Binding-site contacts:
Ligand atom NP4 contacts residue PHE319 of chain 1.B at 4.1 Å.
Ligand atom CT5 contacts residue MET134 of chain 1.C at 4.1 Å (hydrophobic).
Ligand atom OT1 contacts residue PHE235 of chain 1.B at 3.8 Å.
Ligand atom O1 contacts residue LEU148 of chain 1.B at 3.3 Å.
Ligand atom CT5 contacts residue ILE144 of chain 1.B at 3.7 Å (hydrophobic).
Ligand atom CP7 contacts residue GLY248 of chain 1.B at 4.2 Å.
Ligand atom C1 contacts residue LEU148 of chain 1.B at 3.8 Å (hydrophobic).
Ligand atom O1 contacts residue HIS348 of chain 1.B at 3.3 Å.
Ligand atom CT2 contacts residue ILE144 of chain 1.B at 4.1 Å (hydrophobic).
Ligand atom OP1 contacts residue ALA318 of chain 1.B at 3.7 Å.
Ligand atom CP6 contacts residue SER247 of chain 1.B at 3.5 Å.
Ligand atom OT1 contacts residue HIS156 of chain 1.B at 3.9 Å.
Ligand atom CP2 contacts residue HIS348 of chain 1.B at 4.0 Å.
Ligand atom CP7 contacts residue SER247 of chain 1.B at 3.5 Å.
Ligand atom CP3 contacts residue SER247 of chain 1.B at 4.2 Å.
Ligand atom C2 contacts residue CSO89 of chain 1.B at 4.2 Å.
Ligand atom CP3 contacts residue GLY248 of chain 1.B at 4.1 Å.
Ligand atom CT3 contacts residue HIS156 of chain 1.B at 3.4 Å.
Ligand atom OPA contacts residue ALA243 of chain 1.B at 3.0 Å.
Ligand atom CP2 contacts residue ALA318 of chain 1.B at 3.6 Å (hydrophobic).
Ligand atom C2 contacts residue MET157 of chain 1.B at 3.5 Å (hydrophobic).
Ligand atom CT3 contacts residue PHE235 of chain 1.B at 3.8 Å (hydrophobic).
Ligand atom CP5 contacts residue SER247 of chain 1.B at 3.6 Å.
Ligand atom CT4 contacts residue ILE144 of chain 1.B at 3.3 Å (hydrophobic).
Ligand atom C1 contacts residue HIS348 of chain 1.B at 3.3 Å.
Ligand atom CP2 contacts residue PHE319 of chain 1.B at 3.5 Å (hydrophobic).
Ligand atom OP5 contacts residue GLY248 of chain 1.B at 4.2 Å.
Ligand atom CP5 contacts residue LEU249 of chain 1.B at 4.2 Å (hydrophobic).
Ligand atom OA6 contacts residue MET134 of chain 1.C at 4.0 Å.
Ligand atom OP1 contacts residue PHE319 of chain 1.B at 4.1 Å.
Ligand atom OP5 contacts residue LEU249 of chain 1.B at 3.1 Å.
Ligand atom C2 contacts residue LEU148 of chain 1.B at 3.8 Å (hydrophobic).
Ligand atom CT4 contacts residue HIS156 of chain 1.B at 3.7 Å.
Ligand atom OP5 contacts residue LEU148 of chain 1.B at 4.0 Å.
Ligand atom OP1 contacts residue HIS348 of chain 1.B at 2.9 Å.
Ligand atom CPA contacts residue ALA243 of chain 1.B at 3.9 Å (hydrophobic).
Ligand atom CT5 contacts residue LEU148 of chain 1.B at 4.0 Å (hydrophobic).
Ligand atom CPE contacts residue MET134 of chain 1.C at 3.6 Å (hydrophobic).
Ligand atom CP7 contacts residue LEU249 of chain 1.B at 4.2 Å (hydrophobic).
Ligand atom NP4 contacts residue SER247 of chain 1.B at 3.3 Å (h-bond).

A protein and the small-molecule ligand that binds it are described below.
Small molecule (SMILES): CC(=O)OCCNC(=O)CCNC(=O)[C@H](O)C(C)(C)COC(=O)C(C)(C)C

Sequence of chain 1.B:
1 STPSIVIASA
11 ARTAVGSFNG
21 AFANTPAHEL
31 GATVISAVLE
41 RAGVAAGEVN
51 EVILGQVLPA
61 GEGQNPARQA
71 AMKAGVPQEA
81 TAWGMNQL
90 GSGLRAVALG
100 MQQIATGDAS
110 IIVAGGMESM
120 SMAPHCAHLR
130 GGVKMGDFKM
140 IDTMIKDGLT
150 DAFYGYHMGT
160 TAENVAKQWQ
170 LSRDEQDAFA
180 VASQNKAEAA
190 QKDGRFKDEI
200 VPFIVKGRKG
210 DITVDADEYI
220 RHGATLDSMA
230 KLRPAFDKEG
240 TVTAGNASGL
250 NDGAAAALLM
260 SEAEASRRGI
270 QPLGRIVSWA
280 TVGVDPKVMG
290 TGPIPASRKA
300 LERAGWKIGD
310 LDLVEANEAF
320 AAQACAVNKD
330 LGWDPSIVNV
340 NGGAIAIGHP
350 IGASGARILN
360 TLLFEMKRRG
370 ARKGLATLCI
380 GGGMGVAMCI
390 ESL

Sequence of chain 1.C:
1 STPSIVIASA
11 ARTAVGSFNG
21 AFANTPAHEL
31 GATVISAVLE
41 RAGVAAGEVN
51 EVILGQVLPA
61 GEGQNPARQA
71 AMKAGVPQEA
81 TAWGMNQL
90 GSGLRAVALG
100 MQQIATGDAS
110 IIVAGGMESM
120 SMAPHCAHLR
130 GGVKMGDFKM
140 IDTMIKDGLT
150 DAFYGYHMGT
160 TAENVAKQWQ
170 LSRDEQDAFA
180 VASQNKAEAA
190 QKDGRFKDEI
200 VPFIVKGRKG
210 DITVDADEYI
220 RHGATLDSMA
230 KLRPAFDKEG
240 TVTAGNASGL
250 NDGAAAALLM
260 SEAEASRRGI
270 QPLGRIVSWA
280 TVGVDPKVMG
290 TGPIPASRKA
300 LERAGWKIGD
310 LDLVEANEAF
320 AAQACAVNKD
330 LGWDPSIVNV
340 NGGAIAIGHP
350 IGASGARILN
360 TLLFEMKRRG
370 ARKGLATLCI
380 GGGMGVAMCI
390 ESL